Sequence of chain 1.A:
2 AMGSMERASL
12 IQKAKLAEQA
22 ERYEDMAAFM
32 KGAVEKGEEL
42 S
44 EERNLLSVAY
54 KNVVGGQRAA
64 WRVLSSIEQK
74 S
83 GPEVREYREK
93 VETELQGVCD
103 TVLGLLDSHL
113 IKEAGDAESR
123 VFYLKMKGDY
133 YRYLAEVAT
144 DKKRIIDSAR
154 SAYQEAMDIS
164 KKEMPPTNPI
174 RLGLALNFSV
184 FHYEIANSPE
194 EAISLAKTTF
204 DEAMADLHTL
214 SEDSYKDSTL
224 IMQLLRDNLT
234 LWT

Binding-site contacts:
Ligand atom C25 contacts residue 0B71 of chain 1.D at 3.5 Å.
Ligand atom C26 contacts residue GLU44 of chain 1.A at 3.8 Å.
Ligand atom C10 contacts residue 0B71 of chain 1.D at 3.7 Å.
Ligand atom N09 contacts residue 0B71 of chain 1.D at 3.3 Å.
Ligand atom C22 contacts residue GLU44 of chain 1.A at 3.9 Å.
Ligand atom C25 contacts residue GLU44 of chain 1.A at 3.7 Å.
Ligand atom C04 contacts residue ASN47 of chain 1.A at 4.1 Å.
Ligand atom C14 contacts residue 0B71 of chain 1.D at 4.3 Å.
Ligand atom C08 contacts residue 0B71 of chain 1.D at 3.4 Å.
Ligand atom C05 contacts residue ASN47 of chain 1.A at 4.2 Å.
Ligand atom C23 contacts residue GLU44 of chain 1.A at 3.5 Å.
Ligand atom C06 contacts residue ASN47 of chain 1.A at 4.1 Å.
Ligand atom C27 contacts residue CSO43 of chain 1.A at 4.0 Å.
Ligand atom C20 contacts residue 0B71 of chain 1.D at 3.3 Å.
Ligand atom C12 contacts residue 0B71 of chain 1.D at 3.7 Å.
Ligand atom C27 contacts residue GLU44 of chain 1.A at 3.7 Å.
Ligand atom N01 contacts residue VAL51 of chain 1.A at 3.8 Å.
Ligand atom C06 contacts residue GLU44 of chain 1.A at 4.4 Å.
Ligand atom C24 contacts residue GLU44 of chain 1.A at 3.7 Å.
Ligand atom C26 contacts residue 0B71 of chain 1.D at 3.7 Å.
Ligand atom C05 contacts residue GLU44 of chain 1.A at 4.1 Å.
Ligand atom C08 contacts residue ASN47 of chain 1.A at 3.7 Å.
Ligand atom C17 contacts residue LEU223 of chain 1.A at 3.4 Å (hydrophobic).
Ligand atom C02 contacts residue LEU48 of chain 1.A at 4.3 Å (hydrophobic).
Ligand atom N09 contacts residue ASN47 of chain 1.A at 3.8 Å.
Ligand atom C15 contacts residue 0B71 of chain 1.D at 4.0 Å.
Ligand atom C02 contacts residue GLU19 of chain 1.A at 3.5 Å.
Ligand atom C27 contacts residue ASN47 of chain 1.A at 3.8 Å.
Ligand atom N18 contacts residue LEU223 of chain 1.A at 4.0 Å.
Ligand atom N01 contacts residue GLU19 of chain 1.A at 2.5 Å (salt-bridge).
Ligand atom N03 contacts residue GLU19 of chain 1.A at 3.0 Å (salt-bridge).
Ligand atom O11 contacts residue 0B71 of chain 1.D at 3.9 Å.
Ligand atom C16 contacts residue LEU223 of chain 1.A at 3.9 Å (hydrophobic).
Ligand atom C13 contacts residue 0B71 of chain 1.D at 4.2 Å.
Ligand atom S21 contacts residue ASN47 of chain 1.A at 3.9 Å.
Ligand atom C27 contacts residue 0B71 of chain 1.D at 3.9 Å.
Ligand atom C19 contacts residue 0B71 of chain 1.D at 3.4 Å.
Ligand atom N03 contacts residue LEU48 of chain 1.A at 3.6 Å.
Ligand atom C07 contacts residue ASN47 of chain 1.A at 3.7 Å.
Ligand atom C26 contacts residue CSO43 of chain 1.A at 3.8 Å.

This protein binds this small molecule.
Small molecule (SMILES): [H]/N=C(\N)c1cc(-c2ccccc2)c(CNC(=O)c2ccc3cc[nH]c3c2)s1